Binding-site contacts:
Ligand atom P5 contacts residue ARG93 of chain 1.A at 3.6 Å.
Ligand atom O52 contacts residue LYS79 of chain 1.A at 2.8 Å (salt-bridge).
Ligand atom O5 contacts residue LYS79 of chain 1.A at 4.0 Å.
Ligand atom O16 contacts residue ARG55 of chain 1.A at 4.2 Å.
Ligand atom O53 contacts residue PHE89 of chain 1.A at 4.3 Å.
Ligand atom C11 contacts residue ARG55 of chain 1.A at 3.9 Å.
Ligand atom C9 contacts residue ARG55 of chain 1.A at 4.3 Å.
Ligand atom O31 contacts residue ARG55 of chain 1.A at 2.9 Å (salt-bridge).
Ligand atom P3 contacts residue ARG53 of chain 1.A at 3.7 Å.
Ligand atom O5 contacts residue ARG93 of chain 1.A at 3.0 Å (salt-bridge).
Ligand atom C6 contacts residue LYS79 of chain 1.A at 3.8 Å.
Ligand atom O32 contacts residue TYR54 of chain 1.A at 3.9 Å.
Ligand atom O33 contacts residue ARG55 of chain 1.A at 4.0 Å.
Ligand atom O32 contacts residue VAL30 of chain 1.A at 4.4 Å.
Ligand atom O11 contacts residue LYS79 of chain 1.A at 4.2 Å.
Ligand atom O51 contacts residue ARG93 of chain 1.A at 3.0 Å (salt-bridge).
Ligand atom C5 contacts residue ARG93 of chain 1.A at 4.2 Å.
Ligand atom C13 contacts residue ARG55 of chain 1.A at 4.0 Å.
Ligand atom C2 contacts residue ARG55 of chain 1.A at 4.2 Å.
Ligand atom C17 contacts residue VAL58 of chain 1.A at 4.0 Å (hydrophobic).
Ligand atom O6 contacts residue LYS79 of chain 1.A at 2.6 Å (salt-bridge).
Ligand atom O2 contacts residue ARG55 of chain 1.A at 3.6 Å.
Ligand atom O4 contacts residue ARG93 of chain 1.A at 2.9 Å (salt-bridge).
Ligand atom O3 contacts residue ARG55 of chain 1.A at 3.5 Å (salt-bridge).
Ligand atom O31 contacts residue ARG53 of chain 1.A at 2.8 Å (salt-bridge).
Ligand atom O33 contacts residue ARG53 of chain 1.A at 2.7 Å (salt-bridge).
Ligand atom O3 contacts residue TYR54 of chain 1.A at 3.8 Å.
Ligand atom O2 contacts residue TYR54 of chain 1.A at 3.7 Å.
Ligand atom C12 contacts residue ARG55 of chain 1.A at 4.1 Å.
Ligand atom P5 contacts residue LYS79 of chain 1.A at 3.7 Å.
Ligand atom O31 contacts residue TYR54 of chain 1.A at 3.4 Å (h-bond).
Ligand atom C16 contacts residue VAL58 of chain 1.A at 3.8 Å (hydrophobic).
Ligand atom O4 contacts residue TYR54 of chain 1.A at 4.3 Å.
Ligand atom C4 contacts residue TYR54 of chain 1.A at 3.8 Å (hydrophobic).
Ligand atom P3 contacts residue ARG55 of chain 1.A at 3.9 Å.
Ligand atom O32 contacts residue ARG93 of chain 1.A at 4.4 Å.
Ligand atom O51 contacts residue PHE89 of chain 1.A at 3.6 Å.
Ligand atom C4 contacts residue ARG93 of chain 1.A at 3.6 Å.
Ligand atom P3 contacts residue TYR54 of chain 1.A at 4.2 Å.
Ligand atom O51 contacts residue LYS79 of chain 1.A at 3.4 Å.

This small molecule binds to this protein.
Small molecule (SMILES): CCCC(=O)OC[C@H](COP(=O)(O)OC1[C@H](O)[C@H](OP(=O)(O)O)C(O)[C@H](OP(=O)(O)O)[C@H]1O)OC(=O)CCC

Sequence of chain 1.A:
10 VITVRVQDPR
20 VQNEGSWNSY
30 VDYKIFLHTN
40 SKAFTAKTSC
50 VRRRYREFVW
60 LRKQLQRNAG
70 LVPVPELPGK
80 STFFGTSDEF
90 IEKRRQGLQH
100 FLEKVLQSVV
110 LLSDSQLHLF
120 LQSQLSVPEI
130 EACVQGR